Binding-site contacts:
Ligand atom C15 contacts residue TYR186 of chain 1.B at 3.7 Å (hydrophobic).
Ligand atom C6 contacts residue TYR186 of chain 1.B at 3.6 Å (hydrophobic).
Ligand atom N contacts residue LEU385 of chain 1.B at 2.8 Å (h-bond).
Ligand atom N1 contacts residue NHW1 of chain 1.N at 3.9 Å.
Ligand atom C12 contacts residue TYR309 of chain 1.B at 3.7 Å (hydrophobic).
Ligand atom C9 contacts residue PHE80 of chain 1.B at 3.5 Å (hydrophobic).
Ligand atom C8 contacts residue PHE80 of chain 1.B at 3.6 Å (hydrophobic).
Ligand atom C16 contacts residue DMS1 of chain 1.Q at 3.7 Å.
Ligand atom C5 contacts residue LEU363 of chain 1.B at 3.8 Å (hydrophobic).
Ligand atom C13 contacts residue ASN340 of chain 1.B at 4.0 Å.
Ligand atom N2 contacts residue VAL71 of chain 1.B at 4.0 Å.
Ligand atom C2 contacts residue LEU385 of chain 1.B at 3.5 Å (hydrophobic).
Ligand atom C15 contacts residue TYR309 of chain 1.B at 3.8 Å (hydrophobic).
Ligand atom C2 contacts residue TYR82 of chain 1.B at 3.4 Å (hydrophobic).
Ligand atom C16 contacts residue TYR186 of chain 1.B at 3.8 Å (hydrophobic).
Ligand atom C14 contacts residue TYR309 of chain 1.B at 3.6 Å (hydrophobic).
Ligand atom C1 contacts residue NHW1 of chain 1.N at 3.5 Å.
Ligand atom C4 contacts residue LEU363 of chain 1.B at 3.7 Å (hydrophobic).
Ligand atom C1 contacts residue THR172 of chain 1.B at 3.2 Å.
Ligand atom C1 contacts residue ASN136 of chain 1.B at 3.4 Å.
Ligand atom C contacts residue LEU384 of chain 1.B at 3.4 Å (hydrophobic).
Ligand atom C9 contacts residue LEU363 of chain 1.B at 3.8 Å (hydrophobic).
Ligand atom C13 contacts residue TYR309 of chain 1.B at 3.5 Å (hydrophobic).
Ligand atom C7 contacts residue PHE80 of chain 1.B at 4.0 Å (hydrophobic).
Ligand atom F contacts residue ASN340 of chain 1.B at 3.3 Å.
Ligand atom N contacts residue THR172 of chain 1.B at 4.0 Å.
Ligand atom F contacts residue TYR309 of chain 1.B at 4.0 Å.
Ligand atom C14 contacts residue TYR186 of chain 1.B at 3.4 Å (hydrophobic).
Ligand atom C16 contacts residue DMS1 of chain 1.P at 3.4 Å.
Ligand atom C12 contacts residue LEU342 of chain 1.B at 3.6 Å (hydrophobic).
Ligand atom F contacts residue ALA341 of chain 1.B at 3.3 Å.
Ligand atom N1 contacts residue VAL71 of chain 1.B at 3.9 Å.
Ligand atom C4 contacts residue PHE80 of chain 1.B at 4.0 Å (hydrophobic).
Ligand atom C contacts residue THR172 of chain 1.B at 3.8 Å.
Ligand atom C2 contacts residue PHE80 of chain 1.B at 3.9 Å (hydrophobic).
Ligand atom C13 contacts residue TYR186 of chain 1.B at 3.5 Å (hydrophobic).
Ligand atom C contacts residue LEU385 of chain 1.B at 3.2 Å (hydrophobic).
Ligand atom F contacts residue TYR186 of chain 1.B at 3.6 Å.
Ligand atom C3 contacts residue PHE80 of chain 1.B at 3.5 Å (hydrophobic).
Ligand atom C1 contacts residue LEU385 of chain 1.B at 3.2 Å (hydrophobic).

Sequence of chain 1.B:
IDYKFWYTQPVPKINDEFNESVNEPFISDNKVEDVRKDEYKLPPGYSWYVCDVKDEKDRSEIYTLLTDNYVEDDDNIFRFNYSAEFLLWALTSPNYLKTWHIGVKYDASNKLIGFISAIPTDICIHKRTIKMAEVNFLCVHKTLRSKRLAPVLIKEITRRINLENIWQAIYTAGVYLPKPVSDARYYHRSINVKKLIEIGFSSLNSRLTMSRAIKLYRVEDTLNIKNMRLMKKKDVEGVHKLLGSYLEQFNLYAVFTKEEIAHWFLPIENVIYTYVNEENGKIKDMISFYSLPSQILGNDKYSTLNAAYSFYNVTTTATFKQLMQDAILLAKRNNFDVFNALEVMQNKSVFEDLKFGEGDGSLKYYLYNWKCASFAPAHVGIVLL

This small molecule binds to this protein.
Small molecule (SMILES): Cc1cc(F)ccc1-c1ccc2[nH]nc(CN(C)C)c2c1